Sequence of chain 1.C:
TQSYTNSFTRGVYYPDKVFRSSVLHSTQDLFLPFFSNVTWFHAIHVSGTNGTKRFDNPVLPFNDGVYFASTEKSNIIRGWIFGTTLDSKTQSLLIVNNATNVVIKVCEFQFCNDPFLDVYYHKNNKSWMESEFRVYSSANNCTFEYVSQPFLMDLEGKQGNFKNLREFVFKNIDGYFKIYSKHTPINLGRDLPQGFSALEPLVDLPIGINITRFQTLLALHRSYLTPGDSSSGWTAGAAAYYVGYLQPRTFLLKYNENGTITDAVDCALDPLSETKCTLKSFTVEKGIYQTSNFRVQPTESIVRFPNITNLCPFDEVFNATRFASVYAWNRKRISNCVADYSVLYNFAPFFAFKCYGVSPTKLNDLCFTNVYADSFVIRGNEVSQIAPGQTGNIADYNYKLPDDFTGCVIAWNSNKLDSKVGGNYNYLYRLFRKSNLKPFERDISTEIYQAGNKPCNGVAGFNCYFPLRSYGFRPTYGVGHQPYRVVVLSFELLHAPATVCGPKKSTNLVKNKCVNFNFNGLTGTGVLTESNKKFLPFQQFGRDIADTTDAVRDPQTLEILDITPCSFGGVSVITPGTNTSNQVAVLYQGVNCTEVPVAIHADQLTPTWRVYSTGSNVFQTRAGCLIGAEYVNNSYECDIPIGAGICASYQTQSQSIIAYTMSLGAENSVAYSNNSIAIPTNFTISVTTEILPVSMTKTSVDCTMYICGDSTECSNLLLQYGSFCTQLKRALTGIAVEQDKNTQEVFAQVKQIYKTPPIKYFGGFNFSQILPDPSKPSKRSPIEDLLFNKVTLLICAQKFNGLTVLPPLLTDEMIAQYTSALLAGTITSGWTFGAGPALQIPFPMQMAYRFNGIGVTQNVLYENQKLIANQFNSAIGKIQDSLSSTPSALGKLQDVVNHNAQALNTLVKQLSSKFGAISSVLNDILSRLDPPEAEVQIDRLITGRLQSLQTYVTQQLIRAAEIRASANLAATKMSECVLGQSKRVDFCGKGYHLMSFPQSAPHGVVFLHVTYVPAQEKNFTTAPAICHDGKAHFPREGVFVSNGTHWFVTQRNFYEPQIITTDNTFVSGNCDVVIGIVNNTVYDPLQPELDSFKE

A protein and the small-molecule ligand that binds it are described below.
Small molecule (SMILES): CC(=O)N[C@@H]1[C@@H](O)[C@H](O)[C@@H](CO)O[C@H]1O

Binding-site contacts:
Ligand atom O7 contacts residue ASN119 of chain 1.C at 4.4 Å.
Ligand atom C3 contacts residue ASN122 of chain 1.C at 3.8 Å.
Ligand atom C2 contacts residue ASN122 of chain 1.C at 4.5 Å.
Ligand atom C1 contacts residue ASN119 of chain 1.C at 1.4 Å.
Ligand atom O4 contacts residue ASN122 of chain 1.C at 4.1 Å.
Ligand atom C1 contacts residue ASN122 of chain 1.C at 3.7 Å.
Ligand atom C7 contacts residue THR121 of chain 1.C at 4.2 Å.
Ligand atom C5 contacts residue ASN122 of chain 1.C at 3.8 Å.
Ligand atom N2 contacts residue ASN119 of chain 1.C at 2.9 Å (h-bond).
Ligand atom C8 contacts residue ALA120 of chain 1.C at 3.6 Å (hydrophobic).
Ligand atom C7 contacts residue ASN119 of chain 1.C at 3.9 Å.
Ligand atom O5 contacts residue ASN119 of chain 1.C at 2.4 Å (h-bond).
Ligand atom C4 contacts residue ASN122 of chain 1.C at 4.2 Å.
Ligand atom C4 contacts residue ASN119 of chain 1.C at 4.2 Å.
Ligand atom C2 contacts residue ASN119 of chain 1.C at 2.5 Å.
Ligand atom C8 contacts residue THR121 of chain 1.C at 3.8 Å.
Ligand atom O5 contacts residue ASN122 of chain 1.C at 3.9 Å.
Ligand atom C5 contacts residue ASN119 of chain 1.C at 3.7 Å.
Ligand atom C3 contacts residue ASN119 of chain 1.C at 3.8 Å.
Ligand atom N2 contacts residue THR121 of chain 1.C at 3.7 Å.